Sequence of chain 1.A:
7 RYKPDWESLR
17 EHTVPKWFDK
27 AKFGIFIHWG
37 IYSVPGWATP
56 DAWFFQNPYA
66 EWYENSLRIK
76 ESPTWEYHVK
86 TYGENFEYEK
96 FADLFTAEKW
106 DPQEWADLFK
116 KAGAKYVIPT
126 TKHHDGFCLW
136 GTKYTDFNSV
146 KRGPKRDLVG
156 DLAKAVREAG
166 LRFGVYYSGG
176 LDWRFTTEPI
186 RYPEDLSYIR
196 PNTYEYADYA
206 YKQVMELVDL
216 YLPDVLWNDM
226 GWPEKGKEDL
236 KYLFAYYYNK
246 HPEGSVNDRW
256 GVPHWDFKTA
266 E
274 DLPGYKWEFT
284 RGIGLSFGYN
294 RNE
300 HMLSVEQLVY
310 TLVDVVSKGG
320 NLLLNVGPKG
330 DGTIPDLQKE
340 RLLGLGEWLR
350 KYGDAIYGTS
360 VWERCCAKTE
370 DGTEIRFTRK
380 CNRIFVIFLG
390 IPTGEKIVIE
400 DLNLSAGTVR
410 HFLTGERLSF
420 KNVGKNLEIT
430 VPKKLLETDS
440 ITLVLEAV

The protein below binds the small molecule below.
Small molecule (SMILES): C[C@@H]1O[C@H](O)[C@@H](O)[C@H](O)[C@@H]1O

Binding-site contacts:
Ligand atom O2 contacts residue HIS129 of chain 1.A at 2.9 Å (h-bond).
Ligand atom O4 contacts residue HIS128 of chain 1.A at 2.8 Å (h-bond).
Ligand atom C3 contacts residue GLU66 of chain 1.A at 3.1 Å.
Ligand atom O3 contacts residue GLU66 of chain 1.A at 2.3 Å (salt-bridge).
Ligand atom C4 contacts residue PHE290 of chain 1.A at 4.0 Å (hydrophobic).
Ligand atom O5 contacts residue ARG254 of chain 1.A at 3.6 Å.
Ligand atom O4 contacts residue ASP224 of chain 1.A at 4.1 Å.
Ligand atom C6 contacts residue GLU266 of chain 1.A at 4.2 Å.
Ligand atom O1 contacts residue MET225 of chain 1.A at 4.1 Å.
Ligand atom O4 contacts residue GLU66 of chain 1.A at 4.2 Å.
Ligand atom C3 contacts residue HIS128 of chain 1.A at 3.7 Å.
Ligand atom C3 contacts residue TRP67 of chain 1.A at 4.0 Å (hydrophobic).
Ligand atom O2 contacts residue ASP224 of chain 1.A at 4.1 Å.
Ligand atom O3 contacts residue TRP67 of chain 1.A at 3.4 Å (h-bond).
Ligand atom C2 contacts residue ASP224 of chain 1.A at 3.4 Å.
Ligand atom C6 contacts residue PHE290 of chain 1.A at 3.8 Å (hydrophobic).
Ligand atom C4 contacts residue HIS128 of chain 1.A at 3.8 Å.
Ligand atom O5 contacts residue GLU266 of chain 1.A at 3.2 Å (salt-bridge).
Ligand atom C4 contacts residue GLU66 of chain 1.A at 3.7 Å.
Ligand atom C5 contacts residue HIS34 of chain 1.A at 4.0 Å.
Ligand atom C6 contacts residue PHE32 of chain 1.A at 3.7 Å (hydrophobic).
Ligand atom O3 contacts residue HIS128 of chain 1.A at 2.8 Å.
Ligand atom O1 contacts residue GLU266 of chain 1.A at 3.7 Å.
Ligand atom O1 contacts residue ARG254 of chain 1.A at 3.5 Å (salt-bridge).
Ligand atom C2 contacts residue HIS129 of chain 1.A at 3.5 Å.
Ligand atom C2 contacts residue TRP67 of chain 1.A at 4.1 Å (hydrophobic).
Ligand atom C5 contacts residue PHE290 of chain 1.A at 4.0 Å (hydrophobic).
Ligand atom C1 contacts residue ASP224 of chain 1.A at 3.4 Å.
Ligand atom O1 contacts residue ASP224 of chain 1.A at 2.7 Å (salt-bridge).
Ligand atom O4 contacts residue HIS34 of chain 1.A at 2.5 Å (h-bond).
Ligand atom C4 contacts residue HIS34 of chain 1.A at 3.2 Å.
Ligand atom O3 contacts residue HIS129 of chain 1.A at 4.0 Å.
Ligand atom O4 contacts residue TYR171 of chain 1.A at 3.6 Å.
Ligand atom C6 contacts residue HIS34 of chain 1.A at 3.7 Å.
Ligand atom C5 contacts residue GLU266 of chain 1.A at 3.7 Å.
Ligand atom O5 contacts residue ASP224 of chain 1.A at 3.4 Å (salt-bridge).
Ligand atom C1 contacts residue GLU266 of chain 1.A at 3.4 Å.
Ligand atom C1 contacts residue ARG254 of chain 1.A at 4.1 Å.
Ligand atom C2 contacts residue HIS128 of chain 1.A at 4.0 Å.
Ligand atom O2 contacts residue TRP67 of chain 1.A at 3.1 Å (h-bond).